Sequence of chain 1.A:
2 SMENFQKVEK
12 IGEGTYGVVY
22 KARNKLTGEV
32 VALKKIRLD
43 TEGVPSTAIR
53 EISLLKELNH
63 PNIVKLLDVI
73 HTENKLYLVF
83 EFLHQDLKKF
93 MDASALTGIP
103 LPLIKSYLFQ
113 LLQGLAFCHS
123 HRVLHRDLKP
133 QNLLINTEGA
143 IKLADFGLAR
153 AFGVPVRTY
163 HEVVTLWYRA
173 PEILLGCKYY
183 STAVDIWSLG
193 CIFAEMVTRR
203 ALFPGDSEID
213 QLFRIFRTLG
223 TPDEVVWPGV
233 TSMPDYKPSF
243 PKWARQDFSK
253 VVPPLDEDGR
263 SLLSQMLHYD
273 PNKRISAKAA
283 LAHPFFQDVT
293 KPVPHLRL

The small molecule below binds the protein below.
Small molecule (SMILES): CNc1nc(C)c(-c2nc(Nc3cccc(O)c3)ncc2C#N)s1

Binding-site contacts:
Ligand atom C01 contacts residue ASN134 of chain 1.A at 3.2 Å.
Ligand atom C18 contacts residue HIS86 of chain 1.A at 3.3 Å.
Ligand atom N11 contacts residue LEU85 of chain 1.A at 2.7 Å (h-bond).
Ligand atom C12 contacts residue ILE12 of chain 1.A at 3.5 Å (hydrophobic).
Ligand atom C22 contacts residue PHE82 of chain 1.A at 3.6 Å (hydrophobic).
Ligand atom C14 contacts residue ILE12 of chain 1.A at 3.8 Å (hydrophobic).
Ligand atom N19 contacts residue LEU85 of chain 1.A at 3.0 Å (h-bond).
Ligand atom C16 contacts residue ASP88 of chain 1.A at 3.2 Å.
Ligand atom C20 contacts residue ALA33 of chain 1.A at 3.8 Å (hydrophobic).
Ligand atom O15 contacts residue LYS91 of chain 1.A at 3.7 Å.
Ligand atom N23 contacts residue VAL66 of chain 1.A at 3.4 Å.
Ligand atom C16 contacts residue LYS91 of chain 1.A at 3.9 Å.
Ligand atom C08 contacts residue LEU136 of chain 1.A at 3.4 Å (hydrophobic).
Ligand atom C01 contacts residue ASP147 of chain 1.A at 3.8 Å.
Ligand atom N19 contacts residue LEU136 of chain 1.A at 3.6 Å.
Ligand atom O15 contacts residue ASP88 of chain 1.A at 2.6 Å (salt-bridge).
Ligand atom C13 contacts residue ILE12 of chain 1.A at 3.4 Å (hydrophobic).
Ligand atom C21 contacts residue LEU136 of chain 1.A at 3.2 Å (hydrophobic).
Ligand atom N09 contacts residue LEU136 of chain 1.A at 3.7 Å.
Ligand atom C05 contacts residue VAL20 of chain 1.A at 3.8 Å (hydrophobic).
Ligand atom C10 contacts residue LEU85 of chain 1.A at 3.4 Å (hydrophobic).
Ligand atom C17 contacts residue GLN87 of chain 1.A at 3.5 Å.
Ligand atom C10 contacts residue LEU136 of chain 1.A at 3.8 Å (hydrophobic).
Ligand atom N02 contacts residue ASP147 of chain 1.A at 3.6 Å (salt-bridge).
Ligand atom C12 contacts residue LEU85 of chain 1.A at 3.4 Å (hydrophobic).
Ligand atom C14 contacts residue ASP88 of chain 1.A at 3.3 Å.
Ligand atom C20 contacts residue LEU85 of chain 1.A at 3.6 Å (hydrophobic).
Ligand atom C18 contacts residue GLN87 of chain 1.A at 3.8 Å.
Ligand atom N04 contacts residue VAL20 of chain 1.A at 3.8 Å.
Ligand atom N11 contacts residue PHE84 of chain 1.A at 3.7 Å.
Ligand atom N11 contacts residue ILE12 of chain 1.A at 3.7 Å.
Ligand atom C22 contacts residue LEU136 of chain 1.A at 3.8 Å (hydrophobic).
Ligand atom C17 contacts residue HIS86 of chain 1.A at 3.4 Å.
Ligand atom C20 contacts residue LEU136 of chain 1.A at 3.3 Å (hydrophobic).
Ligand atom C20 contacts residue GLU83 of chain 1.A at 3.1 Å.
Ligand atom N23 contacts residue PHE82 of chain 1.A at 3.1 Å.
Ligand atom C06 contacts residue VAL20 of chain 1.A at 3.7 Å (hydrophobic).
Ligand atom C22 contacts residue VAL66 of chain 1.A at 3.7 Å (hydrophobic).
Ligand atom C06 contacts residue PHE82 of chain 1.A at 3.4 Å (hydrophobic).
Ligand atom C18 contacts residue LEU85 of chain 1.A at 3.5 Å (hydrophobic).